Binding-site contacts:
Ligand atom O3P contacts residue GLN31 of chain 1.A at 2.8 Å (h-bond).
Ligand atom CG contacts residue GLN48 of chain 1.A at 3.6 Å.
Ligand atom O contacts residue ARG10 of chain 1.A at 2.8 Å (salt-bridge).
Ligand atom O2P contacts residue SER32 of chain 1.A at 2.4 Å (h-bond).
Ligand atom OH contacts residue SER30 of chain 1.A at 3.4 Å (h-bond).
Ligand atom CB contacts residue TRP63 of chain 1.A at 3.6 Å (hydrophobic).
Ligand atom CD2 contacts residue LYS51 of chain 1.A at 3.2 Å.
Ligand atom C contacts residue ARG10 of chain 1.A at 3.6 Å.
Ligand atom OD1 contacts residue LYS51 of chain 1.A at 2.9 Å (salt-bridge).
Ligand atom ND2 contacts residue LEU62 of chain 1.A at 2.9 Å (h-bond).
Ligand atom CB contacts residue ARG10 of chain 1.A at 3.6 Å.
Ligand atom O3P contacts residue SER30 of chain 1.A at 3.3 Å.
Ligand atom CE1 contacts residue SER38 of chain 1.A at 3.5 Å.
Ligand atom OH contacts residue SER32 of chain 1.A at 3.6 Å (h-bond).
Ligand atom C contacts residue HIS49 of chain 1.A at 3.6 Å.
Ligand atom O3P contacts residue ARG28 of chain 1.A at 2.7 Å (salt-bridge).
Ligand atom CE contacts residue GLN85 of chain 1.A at 3.3 Å.
Ligand atom N contacts residue HIS49 of chain 1.A at 2.9 Å (h-bond).
Ligand atom O3P contacts residue SER38 of chain 1.A at 3.3 Å (h-bond).
Ligand atom SD contacts residue GLN48 of chain 1.A at 2.9 Å (h-bond).
Ligand atom CG contacts residue LYS51 of chain 1.A at 3.2 Å.
Ligand atom O contacts residue TRP63 of chain 1.A at 3.5 Å.
Ligand atom ND2 contacts residue LYS51 of chain 1.A at 2.8 Å (salt-bridge).
Ligand atom CE2 contacts residue LYS51 of chain 1.A at 3.6 Å.
Ligand atom CB contacts residue LYS51 of chain 1.A at 3.6 Å.
Ligand atom CD1 contacts residue LYS51 of chain 1.A at 3.4 Å.
Ligand atom OH contacts residue SER38 of chain 1.A at 3.1 Å (h-bond).
Ligand atom O1P contacts residue ARG10 of chain 1.A at 2.8 Å (salt-bridge).
Ligand atom P contacts residue ARG28 of chain 1.A at 3.6 Å.
Ligand atom CB contacts residue PHE50 of chain 1.A at 3.6 Å (hydrophobic).
Ligand atom OD1 contacts residue PHE50 of chain 1.A at 3.3 Å.
Ligand atom OG contacts residue ARG10 of chain 1.A at 3.6 Å (salt-bridge).
Ligand atom N contacts residue ARG10 of chain 1.A at 3.4 Å (salt-bridge).
Ligand atom CG contacts residue LYS51 of chain 1.A at 3.6 Å.
Ligand atom O1P contacts residue ARG28 of chain 1.A at 2.8 Å (salt-bridge).
Ligand atom CB contacts residue LEU62 of chain 1.A at 3.5 Å (hydrophobic).
Ligand atom N contacts residue SER32 of chain 1.A at 3.4 Å (h-bond).
Ligand atom CA contacts residue HIS49 of chain 1.A at 3.3 Å.
Ligand atom CA contacts residue TRP63 of chain 1.A at 3.5 Å (hydrophobic).
Ligand atom P contacts residue SER32 of chain 1.A at 3.6 Å.

Sequence of chain 1.A:
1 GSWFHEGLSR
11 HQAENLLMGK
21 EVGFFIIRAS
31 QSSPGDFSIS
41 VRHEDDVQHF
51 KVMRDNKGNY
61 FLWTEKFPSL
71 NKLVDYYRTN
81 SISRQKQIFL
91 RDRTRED

The small molecule below binds the protein below.
Small molecule (SMILES): CSCC[C@H](NC(=O)[C@H](Cc1ccc(OP(=O)(O)O)cc1)NC(=O)[C@H](CC(=O)O)NC(=O)[C@@H](N)CO)C(=O)N[C@@H](CC(N)=O)C(=O)N[C@@H](CCSC)C(=O)N[C@H](C(=O)N1CCC[C@H]1C(=O)O)[C@@H](C)O